A protein and the small-molecule ligand that binds it are described below.
Small molecule (SMILES): CC(C)C[C@H](NC(=O)[C@H](Cc1ccc(F)cc1)NC(=O)OCc1ccccc1)C(=O)N[C@@H](C[C@@H]1CCNC1=O)[C@@H](O)C(=O)NC(C)C

Sequence of chain 2.A:
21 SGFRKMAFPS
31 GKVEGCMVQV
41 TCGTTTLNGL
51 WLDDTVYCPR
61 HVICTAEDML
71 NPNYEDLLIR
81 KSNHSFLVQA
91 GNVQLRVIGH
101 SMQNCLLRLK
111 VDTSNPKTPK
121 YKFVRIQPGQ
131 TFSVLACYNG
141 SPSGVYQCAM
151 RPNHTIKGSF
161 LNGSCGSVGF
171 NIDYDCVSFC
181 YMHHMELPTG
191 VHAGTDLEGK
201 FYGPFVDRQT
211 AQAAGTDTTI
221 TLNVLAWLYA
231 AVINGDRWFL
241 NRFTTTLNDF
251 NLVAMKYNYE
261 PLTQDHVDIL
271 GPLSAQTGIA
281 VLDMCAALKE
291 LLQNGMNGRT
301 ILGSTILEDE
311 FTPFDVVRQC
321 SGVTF

Sequence of chain 1.A:
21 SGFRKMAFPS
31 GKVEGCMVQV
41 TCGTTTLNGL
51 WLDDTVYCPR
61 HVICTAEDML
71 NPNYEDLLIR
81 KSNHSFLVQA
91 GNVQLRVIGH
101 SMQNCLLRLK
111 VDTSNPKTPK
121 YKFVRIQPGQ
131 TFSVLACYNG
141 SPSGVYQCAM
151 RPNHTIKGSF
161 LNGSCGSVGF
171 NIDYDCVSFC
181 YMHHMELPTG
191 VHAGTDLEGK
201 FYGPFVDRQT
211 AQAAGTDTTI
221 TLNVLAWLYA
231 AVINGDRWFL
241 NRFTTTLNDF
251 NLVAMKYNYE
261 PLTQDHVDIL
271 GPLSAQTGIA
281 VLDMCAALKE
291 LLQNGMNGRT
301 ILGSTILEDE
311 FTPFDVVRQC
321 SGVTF

Binding-site contacts:
Ligand atom N31 contacts residue CYS165 of chain 2.A at 3.1 Å (h-bond).
Ligand atom O43 contacts residue GLY163 of chain 2.A at 2.7 Å (h-bond).
Ligand atom C09 contacts residue GLU186 of chain 2.A at 3.5 Å.
Ligand atom C42 contacts residue CYS165 of chain 2.A at 2.8 Å (hydrophobic).
Ligand atom C33 contacts residue CYS165 of chain 2.A at 3.0 Å (hydrophobic).
Ligand atom N37 contacts residue PHE160 of chain 2.A at 3.4 Å (h-bond).
Ligand atom N18 contacts residue GLU186 of chain 2.A at 2.7 Å (salt-bridge).
Ligand atom O41 contacts residue HIS61 of chain 2.A at 2.4 Å (h-bond).
Ligand atom C24 contacts residue THR210 of chain 2.A at 3.3 Å.
Ligand atom O43 contacts residue SER164 of chain 2.A at 3.1 Å (h-bond).
Ligand atom O43 contacts residue CYS165 of chain 2.A at 3.0 Å (h-bond).
Ligand atom C47 contacts residue THR46 of chain 2.A at 3.0 Å.
Ligand atom C19 contacts residue GLU186 of chain 2.A at 3.7 Å.
Ligand atom N31 contacts residue HIS184 of chain 2.A at 2.9 Å (h-bond).
Ligand atom C35 contacts residue ASN162 of chain 2.A at 3.2 Å.
Ligand atom O39 contacts residue HIS183 of chain 2.A at 2.5 Å (h-bond).
Ligand atom C23 contacts residue THR210 of chain 2.A at 3.2 Å.
Ligand atom O08 contacts residue MET185 of chain 2.A at 3.5 Å.
Ligand atom O41 contacts residue CYS165 of chain 2.A at 2.4 Å (h-bond).
Ligand atom N37 contacts residue GLU186 of chain 2.A at 3.1 Å (salt-bridge).
Ligand atom C36 contacts residue ASN162 of chain 2.A at 3.6 Å.
Ligand atom C07 contacts residue GLN209 of chain 2.A at 3.6 Å.
Ligand atom C40 contacts residue CYS165 of chain 2.A at 1.6 Å (hydrophobic).
Ligand atom C24 contacts residue GLN209 of chain 2.A at 3.5 Å.
Ligand atom C22 contacts residue THR210 of chain 2.A at 3.2 Å.
Ligand atom O39 contacts residue GLU186 of chain 2.A at 3.6 Å.
Ligand atom C28 contacts residue GLN212 of chain 2.A at 3.2 Å.
Ligand atom C32 contacts residue CYS165 of chain 2.A at 2.6 Å (hydrophobic).
Ligand atom O21 contacts residue MET185 of chain 2.A at 3.5 Å.
Ligand atom N06 contacts residue GLN209 of chain 2.A at 2.8 Å (h-bond).
Ligand atom C28 contacts residue PRO188 of chain 2.A at 3.5 Å (hydrophobic).
Ligand atom C27 contacts residue PRO188 of chain 2.A at 3.5 Å (hydrophobic).
Ligand atom C46 contacts residue GLY163 of chain 2.A at 3.5 Å.
Ligand atom O20 contacts residue GLN209 of chain 2.A at 3.5 Å.
Ligand atom C04 contacts residue GLN209 of chain 2.A at 3.6 Å.
Ligand atom C45 contacts residue GLY163 of chain 2.A at 3.5 Å.
Ligand atom C42 contacts residue GLY163 of chain 2.A at 3.6 Å.
Ligand atom O08 contacts residue GLU186 of chain 2.A at 3.0 Å (salt-bridge).
Ligand atom C29 contacts residue HIS184 of chain 2.A at 3.7 Å.
Ligand atom C38 contacts residue GLU186 of chain 2.A at 3.6 Å.